Sequence of chain 3.B:
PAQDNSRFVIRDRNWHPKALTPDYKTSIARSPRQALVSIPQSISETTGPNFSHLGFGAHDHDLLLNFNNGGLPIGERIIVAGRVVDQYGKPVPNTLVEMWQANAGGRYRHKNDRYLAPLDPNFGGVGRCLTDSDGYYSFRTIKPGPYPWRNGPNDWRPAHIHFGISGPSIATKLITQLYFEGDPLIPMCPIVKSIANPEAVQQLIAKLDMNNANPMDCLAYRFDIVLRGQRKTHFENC

Sequence of chain 1.A:
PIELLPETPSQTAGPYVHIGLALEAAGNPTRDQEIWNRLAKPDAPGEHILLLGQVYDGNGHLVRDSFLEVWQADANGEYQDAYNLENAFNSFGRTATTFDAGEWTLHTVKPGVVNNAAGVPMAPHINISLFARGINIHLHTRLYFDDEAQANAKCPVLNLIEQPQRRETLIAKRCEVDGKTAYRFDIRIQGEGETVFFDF

Binding-site contacts:
Ligand atom C2 contacts residue LEU160 of chain 1.A at 4.4 Å (hydrophobic).
Ligand atom C4 contacts residue PRO40 of chain 1.F at 4.2 Å (hydrophobic).
Ligand atom F9 contacts residue ILE39 of chain 1.F at 4.2 Å.
Ligand atom C4 contacts residue ILE39 of chain 1.F at 4.4 Å (hydrophobic).
Ligand atom O7 contacts residue PRO40 of chain 1.F at 3.8 Å.
Ligand atom C6 contacts residue PRO40 of chain 1.F at 3.8 Å (hydrophobic).
Ligand atom C3 contacts residue SER38 of chain 1.F at 3.9 Å.
Ligand atom C5 contacts residue MET216 of chain 3.B at 3.9 Å (hydrophobic).
Ligand atom F9 contacts residue SER38 of chain 1.F at 3.1 Å.
Ligand atom C4 contacts residue ARG150 of chain 1.B at 4.4 Å.
Ligand atom C3 contacts residue PRO40 of chain 1.F at 4.0 Å (hydrophobic).
Ligand atom C4 contacts residue MET216 of chain 3.B at 4.4 Å (hydrophobic).
Ligand atom O8 contacts residue PRO40 of chain 1.F at 3.9 Å.
Ligand atom O8 contacts residue ARG150 of chain 1.B at 2.6 Å (salt-bridge).
Ligand atom C2 contacts residue PRO40 of chain 1.F at 3.7 Å (hydrophobic).
Ligand atom F9 contacts residue GLY152 of chain 1.B at 3.8 Å.
Ligand atom C3 contacts residue ARG150 of chain 1.B at 3.5 Å.
Ligand atom C6 contacts residue PRO215 of chain 3.B at 4.1 Å (hydrophobic).
Ligand atom C1 contacts residue ARG150 of chain 1.B at 3.3 Å.
Ligand atom C5 contacts residue PRO153 of chain 1.B at 3.7 Å (hydrophobic).
Ligand atom C5 contacts residue PRO215 of chain 3.B at 4.0 Å (hydrophobic).
Ligand atom O7 contacts residue MET216 of chain 3.B at 3.9 Å.
Ligand atom F9 contacts residue PRO153 of chain 1.B at 3.6 Å.
Ligand atom C1 contacts residue MET216 of chain 3.B at 3.6 Å (hydrophobic).
Ligand atom C4 contacts residue PRO153 of chain 1.B at 4.4 Å (hydrophobic).
Ligand atom O7 contacts residue ARG150 of chain 1.B at 3.5 Å (salt-bridge).
Ligand atom C3 contacts residue ILE39 of chain 1.F at 4.5 Å (hydrophobic).
Ligand atom C6 contacts residue MET216 of chain 3.B at 3.5 Å (hydrophobic).
Ligand atom C2 contacts residue MET216 of chain 3.B at 4.1 Å (hydrophobic).
Ligand atom C2 contacts residue ARG150 of chain 1.B at 2.8 Å.
Ligand atom C1 contacts residue PRO40 of chain 1.F at 3.7 Å (hydrophobic).
Ligand atom C5 contacts residue PRO40 of chain 1.F at 4.3 Å (hydrophobic).
Ligand atom C6 contacts residue ARG150 of chain 1.B at 4.2 Å.
Ligand atom C4 contacts residue SER38 of chain 1.F at 4.2 Å.
Ligand atom O8 contacts residue LEU160 of chain 1.A at 3.3 Å.

Sequence of chain 1.F:
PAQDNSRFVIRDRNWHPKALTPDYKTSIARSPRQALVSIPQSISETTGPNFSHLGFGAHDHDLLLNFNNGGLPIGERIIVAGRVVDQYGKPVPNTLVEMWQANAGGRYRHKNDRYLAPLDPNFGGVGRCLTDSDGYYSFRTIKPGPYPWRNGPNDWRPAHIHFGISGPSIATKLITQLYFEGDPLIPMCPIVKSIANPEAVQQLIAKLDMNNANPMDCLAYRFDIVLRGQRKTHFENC

Sequence of chain 1.B:
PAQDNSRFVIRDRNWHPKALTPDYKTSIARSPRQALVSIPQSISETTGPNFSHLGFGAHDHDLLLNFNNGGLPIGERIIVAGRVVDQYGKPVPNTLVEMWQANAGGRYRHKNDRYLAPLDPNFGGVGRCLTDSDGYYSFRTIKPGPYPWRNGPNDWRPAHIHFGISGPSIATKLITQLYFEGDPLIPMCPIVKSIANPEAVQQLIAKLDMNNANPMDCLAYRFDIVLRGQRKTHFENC

A protein and the small-molecule ligand that binds it are described below.
Small molecule (SMILES): Oc1ccc(F)cc1O